A small-molecule ligand and the protein it binds are described below.
Small molecule (SMILES): CC(=O)N[C@@H]1[C@@H](O)[C@H](O)[C@@H](CO)O[C@H]1O

Sequence of chain 1.A:
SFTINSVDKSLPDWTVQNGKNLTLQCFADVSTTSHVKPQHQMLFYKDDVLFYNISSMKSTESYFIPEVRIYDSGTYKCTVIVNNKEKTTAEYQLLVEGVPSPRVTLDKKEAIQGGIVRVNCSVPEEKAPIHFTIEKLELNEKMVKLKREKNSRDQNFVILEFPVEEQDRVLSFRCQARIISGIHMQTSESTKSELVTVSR

Binding-site contacts:
Ligand atom O6 contacts residue ASN59 of chain 1.A at 3.9 Å.
Ligand atom O6 contacts residue SER61 of chain 1.A at 4.0 Å.
Ligand atom C4 contacts residue ASN59 of chain 1.A at 3.9 Å.
Ligand atom C3 contacts residue ASN59 of chain 1.A at 3.7 Å.
Ligand atom C2 contacts residue ASN59 of chain 1.A at 2.6 Å.
Ligand atom C7 contacts residue ASN59 of chain 1.A at 3.5 Å.
Ligand atom C6 contacts residue GLN47 of chain 1.A at 4.3 Å.
Ligand atom O7 contacts residue LEU49 of chain 1.A at 4.5 Å.
Ligand atom N2 contacts residue ASN59 of chain 1.A at 3.3 Å (h-bond).
Ligand atom C1 contacts residue ASN59 of chain 1.A at 1.4 Å.
Ligand atom O7 contacts residue LEU56 of chain 1.A at 4.2 Å.
Ligand atom C6 contacts residue ASN59 of chain 1.A at 4.0 Å.
Ligand atom O5 contacts residue ASN59 of chain 1.A at 1.7 Å (h-bond).
Ligand atom C5 contacts residue GLN47 of chain 1.A at 3.6 Å.
Ligand atom C1 contacts residue LEU49 of chain 1.A at 4.4 Å (hydrophobic).
Ligand atom C5 contacts residue ASN59 of chain 1.A at 3.1 Å.
Ligand atom O5 contacts residue GLN47 of chain 1.A at 3.6 Å (h-bond).
Ligand atom C1 contacts residue GLN47 of chain 1.A at 3.9 Å.
Ligand atom O7 contacts residue ASN59 of chain 1.A at 3.0 Å (h-bond).
Ligand atom O6 contacts residue GLN47 of chain 1.A at 3.7 Å.